Sequence of chain 1.C:
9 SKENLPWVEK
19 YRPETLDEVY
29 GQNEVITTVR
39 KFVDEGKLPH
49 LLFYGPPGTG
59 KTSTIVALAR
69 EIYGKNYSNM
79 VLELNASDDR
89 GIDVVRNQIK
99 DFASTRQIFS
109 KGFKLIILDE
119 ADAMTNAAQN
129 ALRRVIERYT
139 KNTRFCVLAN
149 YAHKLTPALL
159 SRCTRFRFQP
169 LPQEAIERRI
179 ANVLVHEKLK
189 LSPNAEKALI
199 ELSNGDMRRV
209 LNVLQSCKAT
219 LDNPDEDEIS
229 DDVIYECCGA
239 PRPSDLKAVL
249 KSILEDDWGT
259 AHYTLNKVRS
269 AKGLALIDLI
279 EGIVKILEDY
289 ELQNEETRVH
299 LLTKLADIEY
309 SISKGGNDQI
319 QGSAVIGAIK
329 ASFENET

Binding-site contacts:
Ligand atom O2' contacts residue VAL16 of chain 1.C at 2.9 Å (h-bond).
Ligand atom S1G contacts residue PRO55 of chain 1.C at 3.6 Å.
Ligand atom C8 contacts residue GLY56 of chain 1.C at 3.5 Å.
Ligand atom N7 contacts residue GLY58 of chain 1.C at 3.3 Å.
Ligand atom O2G contacts residue MG1 of chain 1.P at 2.0 Å.
Ligand atom O1A contacts residue SER61 of chain 1.C at 3.0 Å (h-bond).
Ligand atom N7 contacts residue THR57 of chain 1.C at 3.1 Å (h-bond).
Ligand atom C3' contacts residue SER61 of chain 1.C at 3.6 Å.
Ligand atom O3B contacts residue GLY56 of chain 1.C at 2.9 Å (h-bond).
Ligand atom N9 contacts residue MET205 of chain 1.C at 3.6 Å.
Ligand atom O1A contacts residue THR60 of chain 1.C at 3.5 Å (h-bond).
Ligand atom O2A contacts residue ARG20 of chain 1.C at 2.6 Å (salt-bridge).
Ligand atom O1A contacts residue LYS59 of chain 1.C at 3.5 Å (salt-bridge).
Ligand atom N6 contacts residue TYR28 of chain 1.C at 2.5 Å (h-bond).
Ligand atom O3A contacts residue THR60 of chain 1.C at 3.6 Å (h-bond).
Ligand atom O2G contacts residue THR60 of chain 1.C at 3.1 Å (h-bond).
Ligand atom O1B contacts residue LYS59 of chain 1.C at 3.2 Å (salt-bridge).
Ligand atom O3G contacts residue LYS59 of chain 1.C at 2.7 Å (salt-bridge).
Ligand atom O2B contacts residue LYS59 of chain 1.C at 3.5 Å (salt-bridge).
Ligand atom O1A contacts residue GLY58 of chain 1.C at 3.3 Å.
Ligand atom S1G contacts residue ARG154 of chain 1.D at 3.4 Å (salt-bridge).
Ligand atom O2B contacts residue THR57 of chain 1.C at 2.9 Å (h-bond).
Ligand atom C5' contacts residue ARG206 of chain 1.C at 3.4 Å.
Ligand atom O2B contacts residue GLY56 of chain 1.C at 3.2 Å.
Ligand atom O3B contacts residue ARG206 of chain 1.C at 3.2 Å (salt-bridge).
Ligand atom O3' contacts residue ARG20 of chain 1.C at 3.2 Å.
Ligand atom O2A contacts residue SER61 of chain 1.C at 3.5 Å (h-bond).
Ligand atom O3G contacts residue ASN148 of chain 1.C at 3.0 Å (h-bond).
Ligand atom PG contacts residue MG1 of chain 1.P at 3.6 Å.
Ligand atom N1 contacts residue TYR28 of chain 1.C at 3.3 Å (h-bond).
Ligand atom PG contacts residue ARG206 of chain 1.C at 3.6 Å.
Ligand atom N1 contacts residue GLU26 of chain 1.C at 3.5 Å (salt-bridge).
Ligand atom C2 contacts residue ARG177 of chain 1.C at 3.6 Å.
Ligand atom O2B contacts residue GLY58 of chain 1.C at 2.6 Å (h-bond).
Ligand atom O2' contacts residue TYR19 of chain 1.C at 3.1 Å (h-bond).
Ligand atom O3A contacts residue ARG206 of chain 1.C at 3.6 Å.
Ligand atom O3' contacts residue VAL16 of chain 1.C at 3.2 Å (h-bond).
Ligand atom O1B contacts residue THR60 of chain 1.C at 2.9 Å (h-bond).
Ligand atom S1G contacts residue ARG206 of chain 1.C at 2.7 Å (salt-bridge).
Ligand atom S1G contacts residue ARG183 of chain 1.D at 2.9 Å (salt-bridge).

Sequence of chain 1.D:
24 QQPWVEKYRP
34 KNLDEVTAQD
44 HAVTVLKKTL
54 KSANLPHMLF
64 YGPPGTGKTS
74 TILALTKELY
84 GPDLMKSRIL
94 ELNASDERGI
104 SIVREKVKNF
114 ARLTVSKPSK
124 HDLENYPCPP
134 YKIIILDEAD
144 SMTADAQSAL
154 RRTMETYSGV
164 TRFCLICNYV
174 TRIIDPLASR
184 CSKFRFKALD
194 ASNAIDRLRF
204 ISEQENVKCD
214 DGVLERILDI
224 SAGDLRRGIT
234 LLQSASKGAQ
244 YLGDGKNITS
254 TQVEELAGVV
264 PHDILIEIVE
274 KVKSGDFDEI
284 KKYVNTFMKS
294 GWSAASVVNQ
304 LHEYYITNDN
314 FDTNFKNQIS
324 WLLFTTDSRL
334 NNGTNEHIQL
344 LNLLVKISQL

The small molecule below binds the protein below.
Small molecule (SMILES): Nc1ncnc2c1ncn2[C@@H]1O[C@H](COP(=O)(O)OP(=O)(O)OP(O)(O)=S)[C@@H](O)[C@H]1O